This protein binds this small molecule.
Small molecule (SMILES): CC(=O)N[C@@H]1[C@@H](O)[C@H](O)[C@@H](CO)O[C@H]1O

Sequence of chain 1.A:
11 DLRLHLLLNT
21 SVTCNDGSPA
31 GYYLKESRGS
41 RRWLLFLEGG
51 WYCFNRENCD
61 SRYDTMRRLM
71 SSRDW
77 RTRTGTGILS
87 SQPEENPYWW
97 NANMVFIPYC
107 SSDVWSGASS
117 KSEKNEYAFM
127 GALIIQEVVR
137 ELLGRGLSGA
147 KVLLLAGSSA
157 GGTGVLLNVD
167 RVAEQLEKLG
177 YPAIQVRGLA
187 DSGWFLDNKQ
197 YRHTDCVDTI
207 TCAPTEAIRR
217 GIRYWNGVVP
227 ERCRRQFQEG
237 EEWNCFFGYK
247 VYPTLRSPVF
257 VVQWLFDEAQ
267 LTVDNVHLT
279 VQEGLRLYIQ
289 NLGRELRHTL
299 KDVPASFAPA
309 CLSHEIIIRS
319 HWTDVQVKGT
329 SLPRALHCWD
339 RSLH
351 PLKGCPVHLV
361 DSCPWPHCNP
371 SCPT

Binding-site contacts:
Ligand atom O6 contacts residue LEU129 of chain 1.A at 3.9 Å.
Ligand atom O7 contacts residue ASN19 of chain 1.A at 3.4 Å (h-bond).
Ligand atom C4 contacts residue ASN19 of chain 1.A at 4.2 Å.
Ligand atom O5 contacts residue VAL22 of chain 1.A at 3.4 Å.
Ligand atom C5 contacts residue VAL22 of chain 1.A at 4.3 Å (hydrophobic).
Ligand atom C1 contacts residue ASN19 of chain 1.A at 1.4 Å.
Ligand atom C1 contacts residue VAL22 of chain 1.A at 4.3 Å (hydrophobic).
Ligand atom O5 contacts residue ASN19 of chain 1.A at 2.3 Å (h-bond).
Ligand atom O5 contacts residue GLU133 of chain 1.A at 4.2 Å.
Ligand atom C6 contacts residue VAL22 of chain 1.A at 4.0 Å (hydrophobic).
Ligand atom C1 contacts residue GLU133 of chain 1.A at 4.3 Å.
Ligand atom C2 contacts residue ASN19 of chain 1.A at 2.5 Å.
Ligand atom O6 contacts residue VAL22 of chain 1.A at 4.3 Å.
Ligand atom C5 contacts residue ASN19 of chain 1.A at 3.6 Å.
Ligand atom C3 contacts residue ASN19 of chain 1.A at 3.8 Å.
Ligand atom N2 contacts residue ASN19 of chain 1.A at 3.0 Å (h-bond).
Ligand atom O7 contacts residue GLU133 of chain 1.A at 4.2 Å.
Ligand atom C7 contacts residue ASN19 of chain 1.A at 3.4 Å.
Ligand atom O6 contacts residue GLN132 of chain 1.A at 4.4 Å.